Sequence of chain 1.A:
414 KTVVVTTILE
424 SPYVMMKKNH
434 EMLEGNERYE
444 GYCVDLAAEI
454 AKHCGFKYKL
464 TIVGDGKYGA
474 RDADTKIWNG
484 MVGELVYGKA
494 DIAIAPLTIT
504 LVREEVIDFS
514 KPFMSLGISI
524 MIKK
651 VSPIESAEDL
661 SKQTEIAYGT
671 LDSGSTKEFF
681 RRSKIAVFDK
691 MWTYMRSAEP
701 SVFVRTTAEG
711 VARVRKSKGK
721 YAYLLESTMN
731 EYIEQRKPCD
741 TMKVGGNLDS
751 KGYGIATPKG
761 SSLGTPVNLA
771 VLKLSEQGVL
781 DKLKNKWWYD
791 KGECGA

This protein binds this small molecule.
Small molecule (SMILES): NS(=O)(=O)c1cc2c(cc1Cl)N[C@H]([C@H]1C[C@H]3C=C[C@@H]1C3)NS2(=O)=O

Sequence of chain 1.D:
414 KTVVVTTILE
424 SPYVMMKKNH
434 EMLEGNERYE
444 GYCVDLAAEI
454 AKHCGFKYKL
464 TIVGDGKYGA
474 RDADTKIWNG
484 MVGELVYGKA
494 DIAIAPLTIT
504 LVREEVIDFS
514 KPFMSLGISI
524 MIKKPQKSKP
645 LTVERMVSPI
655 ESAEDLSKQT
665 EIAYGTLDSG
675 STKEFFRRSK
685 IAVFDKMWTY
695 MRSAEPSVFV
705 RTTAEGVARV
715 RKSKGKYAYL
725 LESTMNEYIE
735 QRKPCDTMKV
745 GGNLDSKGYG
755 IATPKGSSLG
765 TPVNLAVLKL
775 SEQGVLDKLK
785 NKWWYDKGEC

Binding-site contacts:
Ligand atom C3 contacts residue LYS751 of chain 1.A at 3.8 Å.
Ligand atom N2 contacts residue SER750 of chain 1.A at 3.7 Å.
Ligand atom C5 contacts residue LEU772 of chain 1.D at 3.7 Å (hydrophobic).
Ligand atom C11 contacts residue SER518 of chain 1.D at 3.6 Å.
Ligand atom S1 contacts residue PRO515 of chain 1.D at 3.6 Å.
Ligand atom C3 contacts residue PRO515 of chain 1.A at 3.8 Å (hydrophobic).
Ligand atom C11 contacts residue SER750 of chain 1.A at 3.9 Å.
Ligand atom C2 contacts residue PRO515 of chain 1.D at 3.9 Å (hydrophobic).
Ligand atom N2 contacts residue PRO515 of chain 1.D at 3.5 Å (h-bond).
Ligand atom O4 contacts residue LYS784 of chain 1.D at 3.7 Å.
Ligand atom CL contacts residue ASP781 of chain 1.D at 3.2 Å.
Ligand atom C12 contacts residue SER750 of chain 1.A at 3.9 Å.
Ligand atom C14 contacts residue SER775 of chain 1.D at 3.8 Å.
Ligand atom C13 contacts residue PHE516 of chain 1.D at 3.8 Å (hydrophobic).
Ligand atom N3 contacts residue SER750 of chain 1.A at 3.3 Å (h-bond).
Ligand atom C4 contacts residue GLY752 of chain 1.A at 3.3 Å.
Ligand atom C7 contacts residue LYS514 of chain 1.D at 3.7 Å.
Ligand atom O2 contacts residue PRO515 of chain 1.D at 3.3 Å.
Ligand atom C6 contacts residue SER775 of chain 1.D at 3.5 Å.
Ligand atom C10 contacts residue SER750 of chain 1.A at 3.9 Å.
Ligand atom C11 contacts residue MET517 of chain 1.D at 3.8 Å (hydrophobic).
Ligand atom C10 contacts residue SER775 of chain 1.D at 4.0 Å.
Ligand atom C4 contacts residue ILE502 of chain 1.A at 3.7 Å (hydrophobic).
Ligand atom O2 contacts residue MET517 of chain 1.D at 3.4 Å.
Ligand atom O1 contacts residue LYS751 of chain 1.A at 3.6 Å.
Ligand atom C14 contacts residue LEU780 of chain 1.D at 3.8 Å (hydrophobic).
Ligand atom C8 contacts residue PRO515 of chain 1.D at 3.3 Å (hydrophobic).
Ligand atom N1 contacts residue PRO515 of chain 1.D at 2.6 Å (h-bond).
Ligand atom O3 contacts residue MET517 of chain 1.D at 3.7 Å.
Ligand atom C4 contacts residue LYS751 of chain 1.A at 3.7 Å.
Ligand atom O3 contacts residue SER518 of chain 1.D at 3.2 Å (h-bond).
Ligand atom C7 contacts residue LEU772 of chain 1.D at 3.6 Å (hydrophobic).
Ligand atom C5 contacts residue ILE502 of chain 1.A at 3.6 Å (hydrophobic).
Ligand atom CL contacts residue LEU780 of chain 1.D at 3.4 Å.
Ligand atom C12 contacts residue PHE516 of chain 1.D at 3.8 Å (hydrophobic).
Ligand atom C1 contacts residue PRO515 of chain 1.D at 3.4 Å (hydrophobic).
Ligand atom C3 contacts residue GLY752 of chain 1.A at 3.5 Å.
Ligand atom C7 contacts residue ILE502 of chain 1.A at 3.8 Å (hydrophobic).
Ligand atom N2 contacts residue SER775 of chain 1.D at 3.1 Å (h-bond).
Ligand atom O2 contacts residue SER518 of chain 1.D at 3.2 Å (h-bond).